Sequence of chain 1.F:
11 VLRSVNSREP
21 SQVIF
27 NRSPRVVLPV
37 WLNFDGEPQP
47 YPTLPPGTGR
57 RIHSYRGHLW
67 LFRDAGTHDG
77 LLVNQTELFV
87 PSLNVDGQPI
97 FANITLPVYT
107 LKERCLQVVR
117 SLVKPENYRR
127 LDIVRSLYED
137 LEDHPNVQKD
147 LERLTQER

The protein below binds the small molecule below.
Small molecule (SMILES): CC(C)(C)CC(=O)N1C[C@H](O)C[C@H]1C(=O)NCc1ccc(-c2cncs2)cc1

Binding-site contacts:
Ligand atom CG contacts residue HIS64 of chain 1.F at 3.8 Å.
Ligand atom C contacts residue TYR47 of chain 1.F at 3.5 Å (hydrophobic).
Ligand atom NAR contacts residue HIS59 of chain 1.F at 2.9 Å (h-bond).
Ligand atom N contacts residue TYR47 of chain 1.F at 3.7 Å.
Ligand atom CAG contacts residue TYR47 of chain 1.F at 3.8 Å (hydrophobic).
Ligand atom CAB contacts residue TYR47 of chain 1.F at 3.5 Å (hydrophobic).
Ligand atom CAT contacts residue TYR61 of chain 1.F at 3.6 Å (hydrophobic).
Ligand atom CB contacts residue TYR47 of chain 1.F at 3.6 Å (hydrophobic).
Ligand atom CB contacts residue TRP66 of chain 1.F at 3.5 Å (hydrophobic).
Ligand atom CD2 contacts residue TRP37 of chain 1.F at 3.6 Å (hydrophobic).
Ligand atom C contacts residue HIS59 of chain 1.F at 3.6 Å.
Ligand atom CA contacts residue TYR47 of chain 1.F at 3.8 Å (hydrophobic).
Ligand atom CAL contacts residue PRO48 of chain 1.F at 3.9 Å (hydrophobic).
Ligand atom OD1 contacts residue HIS64 of chain 1.F at 2.8 Å (h-bond).
Ligand atom OD1 contacts residue TRP37 of chain 1.F at 3.9 Å.
Ligand atom CAX contacts residue PRO48 of chain 1.F at 3.9 Å (hydrophobic).
Ligand atom CB contacts residue HIS59 of chain 1.F at 3.5 Å.
Ligand atom CD2 contacts residue TYR47 of chain 1.F at 3.4 Å (hydrophobic).
Ligand atom CAG contacts residue ILE58 of chain 1.F at 3.9 Å (hydrophobic).
Ligand atom CG contacts residue TYR47 of chain 1.F at 3.8 Å (hydrophobic).
Ligand atom CAI contacts residue ILE58 of chain 1.F at 3.4 Å (hydrophobic).
Ligand atom CG contacts residue TRP37 of chain 1.F at 3.8 Å (hydrophobic).
Ligand atom CAW contacts residue TYR47 of chain 1.F at 3.7 Å (hydrophobic).
Ligand atom CG contacts residue TRP66 of chain 1.F at 3.6 Å (hydrophobic).
Ligand atom NAQ contacts residue PRO48 of chain 1.F at 3.6 Å.
Ligand atom OD1 contacts residue SER60 of chain 1.F at 2.6 Å (h-bond).
Ligand atom CAX contacts residue ILE58 of chain 1.F at 3.7 Å (hydrophobic).
Ligand atom CAV contacts residue TYR47 of chain 1.F at 3.9 Å (hydrophobic).
Ligand atom OAD contacts residue TYR61 of chain 1.F at 3.6 Å.
Ligand atom OD1 contacts residue TYR61 of chain 1.F at 3.8 Å.
Ligand atom CAB contacts residue TRP37 of chain 1.F at 3.6 Å (hydrophobic).
Ligand atom O contacts residue TYR47 of chain 1.F at 2.6 Å (h-bond).
Ligand atom CAK contacts residue LEU50 of chain 1.F at 3.9 Å (hydrophobic).
Ligand atom CAK contacts residue PRO48 of chain 1.F at 3.2 Å (hydrophobic).
Ligand atom CAI contacts residue TYR47 of chain 1.F at 3.8 Å (hydrophobic).
Ligand atom NAQ contacts residue ARG56 of chain 1.F at 3.4 Å.
Ligand atom CAG contacts residue HIS59 of chain 1.F at 3.9 Å.
Ligand atom CG contacts residue SER60 of chain 1.F at 3.7 Å.
Ligand atom CA contacts residue HIS59 of chain 1.F at 3.3 Å.
Ligand atom CAW contacts residue ILE58 of chain 1.F at 3.9 Å (hydrophobic).